A protein and the small-molecule ligand that binds it are described below.
Small molecule (SMILES): CO[P](=O)(O)O[C@H]1[C@@H](O)[C@H](n2ccc(=O)[nH]c2=O)O[C@@H]1COP(=O)(O)O

Binding-site contacts:
Ligand atom C6 contacts residue ARG125 of chain 2.J at 4.2 Å.
Ligand atom OP1 contacts residue ARG125 of chain 2.J at 3.1 Å (salt-bridge).
Ligand atom O2 contacts residue ASN16 of chain 2.K at 3.0 Å (h-bond).
Ligand atom O5' contacts residue ARG125 of chain 2.J at 3.6 Å.
Ligand atom N3 contacts residue SER17 of chain 2.K at 4.5 Å.
Ligand atom C4 contacts residue ASN16 of chain 2.K at 3.5 Å.
Ligand atom OP2 contacts residue ARG131 of chain 2.J at 4.4 Å.
Ligand atom C5 contacts residue ARG125 of chain 2.J at 4.2 Å.
Ligand atom O4 contacts residue ARG125 of chain 2.J at 4.3 Å.
Ligand atom C3' contacts residue ARG125 of chain 2.J at 4.3 Å.
Ligand atom N1 contacts residue ASN16 of chain 2.K at 4.3 Å.
Ligand atom O4 contacts residue ASN16 of chain 2.K at 3.8 Å.
Ligand atom P contacts residue ARG125 of chain 2.J at 4.1 Å.
Ligand atom O5' contacts residue ARG131 of chain 2.J at 3.2 Å (salt-bridge).
Ligand atom OP1 contacts residue ARG131 of chain 2.J at 4.3 Å.
Ligand atom O4 contacts residue SER17 of chain 2.K at 3.3 Å.
Ligand atom C2' contacts residue ARG125 of chain 2.J at 4.5 Å.
Ligand atom C5' contacts residue ARG131 of chain 2.J at 3.6 Å.
Ligand atom OP3 contacts residue ARG125 of chain 2.J at 3.2 Å.
Ligand atom C4 contacts residue ARG125 of chain 2.J at 4.3 Å.
Ligand atom C4 contacts residue SER17 of chain 2.K at 4.2 Å.
Ligand atom P contacts residue ARG131 of chain 2.J at 4.3 Å.
Ligand atom N3 contacts residue ASN16 of chain 2.K at 2.6 Å (h-bond).
Ligand atom C2 contacts residue ASN16 of chain 2.K at 3.1 Å.

Sequence of chain 2.J:
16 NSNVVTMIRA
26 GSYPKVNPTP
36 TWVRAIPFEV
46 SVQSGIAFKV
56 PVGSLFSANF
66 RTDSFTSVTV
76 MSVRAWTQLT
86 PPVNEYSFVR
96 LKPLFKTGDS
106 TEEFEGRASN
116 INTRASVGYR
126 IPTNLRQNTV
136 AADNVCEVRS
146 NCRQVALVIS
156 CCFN

Sequence of chain 2.K:
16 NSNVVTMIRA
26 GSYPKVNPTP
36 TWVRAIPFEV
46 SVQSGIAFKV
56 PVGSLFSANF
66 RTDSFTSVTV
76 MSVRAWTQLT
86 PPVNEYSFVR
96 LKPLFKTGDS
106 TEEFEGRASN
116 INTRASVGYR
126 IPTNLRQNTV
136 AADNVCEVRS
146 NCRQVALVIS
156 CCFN